This small molecule binds to this protein.
Small molecule (SMILES): O=C[C@H](O)[C@@H](O)[C@H](O)[C@H](O)C(=O)O

Binding-site contacts:
Ligand atom C1 contacts residue ASP355 of chain 1.D at 3.7 Å.
Ligand atom O6B contacts residue HIS28 of chain 1.D at 3.2 Å (h-bond).
Ligand atom O6A contacts residue MET258 of chain 1.D at 3.7 Å.
Ligand atom O6A contacts residue ARG170 of chain 1.D at 2.6 Å (salt-bridge).
Ligand atom O1 contacts residue TYR50 of chain 1.D at 2.8 Å (h-bond).
Ligand atom O5 contacts residue TRP325 of chain 1.D at 2.7 Å (h-bond).
Ligand atom C6 contacts residue TRP325 of chain 1.D at 3.9 Å (hydrophobic).
Ligand atom C3 contacts residue TRP326 of chain 1.D at 3.9 Å (hydrophobic).
Ligand atom C2 contacts residue ASP355 of chain 1.D at 3.8 Å.
Ligand atom C6 contacts residue MET258 of chain 1.D at 3.5 Å (hydrophobic).
Ligand atom O3 contacts residue ARG357 of chain 1.D at 3.1 Å (salt-bridge).
Ligand atom O2 contacts residue HIS49 of chain 1.D at 3.5 Å (h-bond).
Ligand atom C3 contacts residue ARG357 of chain 1.D at 3.9 Å.
Ligand atom C1 contacts residue TYR50 of chain 1.D at 3.4 Å (hydrophobic).
Ligand atom C5 contacts residue ZN1 of chain 1.Z at 2.9 Å.
Ligand atom O3 contacts residue HIS49 of chain 1.D at 2.9 Å (h-bond).
Ligand atom O6B contacts residue ZN1 of chain 1.Z at 2.4 Å.
Ligand atom C3 contacts residue HIS49 of chain 1.D at 3.9 Å.
Ligand atom O6B contacts residue MET258 of chain 1.D at 3.1 Å.
Ligand atom O6A contacts residue TRP325 of chain 1.D at 3.8 Å.
Ligand atom O2 contacts residue ARG357 of chain 1.D at 2.7 Å (salt-bridge).
Ligand atom C2 contacts residue ZN1 of chain 1.Z at 3.7 Å.
Ligand atom O6A contacts residue SER223 of chain 1.D at 3.7 Å.
Ligand atom O1 contacts residue ASP355 of chain 1.D at 2.8 Å (salt-bridge).
Ligand atom C2 contacts residue ARG357 of chain 1.D at 3.9 Å.
Ligand atom O6B contacts residue ARG170 of chain 1.D at 3.0 Å (salt-bridge).
Ligand atom O5 contacts residue HIS26 of chain 1.D at 3.8 Å.
Ligand atom O1 contacts residue TRP326 of chain 1.D at 3.5 Å.
Ligand atom O5 contacts residue HIS28 of chain 1.D at 3.7 Å.
Ligand atom O6B contacts residue HIS26 of chain 1.D at 3.2 Å (h-bond).
Ligand atom C4 contacts residue ZN1 of chain 1.Z at 3.5 Å.
Ligand atom O5 contacts residue ASP355 of chain 1.D at 3.2 Å (salt-bridge).
Ligand atom O5 contacts residue ZN1 of chain 1.Z at 2.0 Å.
Ligand atom C4 contacts residue ARG357 of chain 1.D at 3.8 Å.
Ligand atom C6 contacts residue ARG170 of chain 1.D at 3.5 Å.
Ligand atom C5 contacts residue TRP325 of chain 1.D at 3.6 Å (hydrophobic).
Ligand atom C4 contacts residue HIS28 of chain 1.D at 3.8 Å.
Ligand atom O4 contacts residue ARG357 of chain 1.D at 3.9 Å.
Ligand atom C6 contacts residue ZN1 of chain 1.Z at 3.0 Å.
Ligand atom C1 contacts residue TRP326 of chain 1.D at 3.6 Å (hydrophobic).

Sequence of chain 1.D:
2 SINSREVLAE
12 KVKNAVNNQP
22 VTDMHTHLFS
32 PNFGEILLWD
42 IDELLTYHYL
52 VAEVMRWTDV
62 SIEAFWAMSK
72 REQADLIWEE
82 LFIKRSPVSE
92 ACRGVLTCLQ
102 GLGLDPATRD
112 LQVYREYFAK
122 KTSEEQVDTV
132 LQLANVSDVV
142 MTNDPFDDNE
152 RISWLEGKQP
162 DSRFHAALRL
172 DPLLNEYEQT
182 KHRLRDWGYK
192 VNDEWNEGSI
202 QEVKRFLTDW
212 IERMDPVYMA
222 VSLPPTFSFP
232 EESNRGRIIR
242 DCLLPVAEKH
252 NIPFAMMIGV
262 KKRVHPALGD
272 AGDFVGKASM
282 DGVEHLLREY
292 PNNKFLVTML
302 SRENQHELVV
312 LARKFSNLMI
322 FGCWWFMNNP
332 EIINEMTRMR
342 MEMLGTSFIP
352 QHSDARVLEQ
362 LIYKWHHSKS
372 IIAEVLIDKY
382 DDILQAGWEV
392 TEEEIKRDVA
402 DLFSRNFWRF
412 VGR